Sequence of chain 1.A:
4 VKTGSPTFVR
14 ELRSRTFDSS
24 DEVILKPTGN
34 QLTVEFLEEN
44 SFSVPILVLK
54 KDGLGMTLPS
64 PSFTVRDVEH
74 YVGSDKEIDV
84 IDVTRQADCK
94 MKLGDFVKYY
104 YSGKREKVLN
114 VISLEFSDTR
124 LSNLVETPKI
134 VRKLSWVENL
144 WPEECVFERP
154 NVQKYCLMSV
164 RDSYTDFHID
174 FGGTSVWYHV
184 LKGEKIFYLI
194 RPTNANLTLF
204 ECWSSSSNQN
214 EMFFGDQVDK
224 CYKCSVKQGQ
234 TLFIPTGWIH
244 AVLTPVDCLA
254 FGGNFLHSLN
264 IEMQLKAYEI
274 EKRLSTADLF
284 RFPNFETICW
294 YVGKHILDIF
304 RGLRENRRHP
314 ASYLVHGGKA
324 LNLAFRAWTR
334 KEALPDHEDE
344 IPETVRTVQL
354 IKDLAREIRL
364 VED

This small molecule binds to this protein.
Small molecule (SMILES): OC[C@H]1O[C@@H](O)[C@H](O)[C@@H](O)[C@@H]1O

Binding-site contacts:
Ligand atom O4 contacts residue LEU277 of chain 1.A at 4.3 Å.
Ligand atom O1 contacts residue TRP206 of chain 1.A at 3.8 Å.
Ligand atom C4 contacts residue LEU277 of chain 1.A at 4.2 Å (hydrophobic).
Ligand atom C5 contacts residue SER278 of chain 1.A at 4.4 Å.
Ligand atom O2 contacts residue LEU277 of chain 1.A at 3.8 Å.
Ligand atom O1 contacts residue GLN212 of chain 1.A at 3.8 Å.
Ligand atom C3 contacts residue LEU277 of chain 1.A at 3.8 Å (hydrophobic).
Ligand atom C5 contacts residue LEU277 of chain 1.A at 3.9 Å (hydrophobic).
Ligand atom C1 contacts residue SER207 of chain 1.A at 3.8 Å.
Ligand atom O2 contacts residue SER207 of chain 1.A at 3.9 Å.
Ligand atom O5 contacts residue SER207 of chain 1.A at 3.4 Å (h-bond).
Ligand atom O5 contacts residue PHE203 of chain 1.A at 3.9 Å.
Ligand atom C5 contacts residue PHE203 of chain 1.A at 4.4 Å (hydrophobic).
Ligand atom C6 contacts residue PHE170 of chain 1.A at 4.3 Å (hydrophobic).
Ligand atom C6 contacts residue PHE203 of chain 1.A at 3.5 Å (hydrophobic).
Ligand atom O6 contacts residue HIS171 of chain 1.A at 3.9 Å.
Ligand atom O6 contacts residue GLU274 of chain 1.A at 3.5 Å.
Ligand atom C2 contacts residue GLN212 of chain 1.A at 3.7 Å.
Ligand atom O6 contacts residue ILE172 of chain 1.A at 3.2 Å (h-bond).
Ligand atom C4 contacts residue SER278 of chain 1.A at 4.3 Å.
Ligand atom C4 contacts residue THR279 of chain 1.A at 4.4 Å.
Ligand atom O4 contacts residue THR279 of chain 1.A at 3.7 Å.
Ligand atom O4 contacts residue SER278 of chain 1.A at 3.5 Å.
Ligand atom O1 contacts residue HIS171 of chain 1.A at 4.3 Å.
Ligand atom O2 contacts residue THR279 of chain 1.A at 3.8 Å.
Ligand atom O6 contacts residue PHE203 of chain 1.A at 4.2 Å.
Ligand atom C2 contacts residue THR279 of chain 1.A at 4.4 Å.
Ligand atom O5 contacts residue LEU277 of chain 1.A at 4.0 Å.
Ligand atom C1 contacts residue GLN212 of chain 1.A at 3.4 Å.
Ligand atom O1 contacts residue PHE203 of chain 1.A at 4.3 Å.
Ligand atom O1 contacts residue PHE170 of chain 1.A at 3.1 Å (h-bond).
Ligand atom C6 contacts residue ILE172 of chain 1.A at 3.6 Å (hydrophobic).
Ligand atom C2 contacts residue LEU277 of chain 1.A at 4.3 Å (hydrophobic).
Ligand atom C1 contacts residue TRP206 of chain 1.A at 4.2 Å (hydrophobic).
Ligand atom C1 contacts residue PHE170 of chain 1.A at 4.3 Å (hydrophobic).
Ligand atom O2 contacts residue GLN212 of chain 1.A at 3.6 Å.
Ligand atom O3 contacts residue THR279 of chain 1.A at 2.8 Å (h-bond).
Ligand atom O4 contacts residue GLU274 of chain 1.A at 4.3 Å.
Ligand atom C6 contacts residue HIS171 of chain 1.A at 3.3 Å.
Ligand atom C3 contacts residue THR279 of chain 1.A at 3.7 Å.